Sequence of chain 1.A:
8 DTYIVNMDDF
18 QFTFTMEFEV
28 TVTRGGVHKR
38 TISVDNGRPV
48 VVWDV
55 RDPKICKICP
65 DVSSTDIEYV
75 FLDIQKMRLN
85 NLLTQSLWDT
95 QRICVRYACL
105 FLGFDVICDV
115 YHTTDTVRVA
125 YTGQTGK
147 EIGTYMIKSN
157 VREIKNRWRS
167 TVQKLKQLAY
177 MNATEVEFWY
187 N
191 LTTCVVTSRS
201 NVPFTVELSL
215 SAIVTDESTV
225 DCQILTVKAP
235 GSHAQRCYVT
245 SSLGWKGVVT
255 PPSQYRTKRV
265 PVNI

The small molecule below binds the protein below.
Small molecule (SMILES): CC(=O)N[C@H]1[C@H](O[C@H]2[C@H](O)[C@@H](NC(C)=O)CO[C@@H]2CO[C@@H]2O[C@@H](C)[C@@H](O)[C@@H](O)[C@@H]2O)O[C@H](CO)[C@@H](O)[C@@H]1O

Binding-site contacts:
Ligand atom C1 contacts residue TYR176 of chain 1.A at 4.4 Å (hydrophobic).
Ligand atom C3 contacts residue TYR176 of chain 1.A at 4.0 Å (hydrophobic).
Ligand atom O5 contacts residue ASN178 of chain 1.A at 2.3 Å (h-bond).
Ligand atom O5 contacts residue TYR176 of chain 1.A at 4.4 Å.
Ligand atom C3 contacts residue MET177 of chain 1.A at 3.6 Å (hydrophobic).
Ligand atom O3 contacts residue TRP249 of chain 1.A at 3.0 Å.
Ligand atom C5 contacts residue ASN178 of chain 1.A at 3.7 Å.
Ligand atom C2 contacts residue ASN178 of chain 1.A at 2.4 Å.
Ligand atom C4 contacts residue TYR176 of chain 1.A at 3.5 Å (hydrophobic).
Ligand atom C4 contacts residue LEU247 of chain 1.A at 4.4 Å (hydrophobic).
Ligand atom C6 contacts residue TYR176 of chain 1.A at 3.7 Å (hydrophobic).
Ligand atom C3 contacts residue ASN178 of chain 1.A at 3.8 Å.
Ligand atom C3 contacts residue TRP249 of chain 1.A at 4.0 Å (hydrophobic).
Ligand atom O2 contacts residue MET177 of chain 1.A at 3.7 Å.
Ligand atom O7 contacts residue ASN178 of chain 1.A at 3.5 Å (h-bond).
Ligand atom C7 contacts residue TYR176 of chain 1.A at 4.4 Å (hydrophobic).
Ligand atom N2 contacts residue ASN178 of chain 1.A at 2.9 Å (h-bond).
Ligand atom C4 contacts residue ASN178 of chain 1.A at 4.2 Å.
Ligand atom O7 contacts residue TYR176 of chain 1.A at 3.5 Å (h-bond).
Ligand atom O4 contacts residue TRP249 of chain 1.A at 3.6 Å.
Ligand atom C5 contacts residue TYR176 of chain 1.A at 4.1 Å (hydrophobic).
Ligand atom C4 contacts residue TRP249 of chain 1.A at 4.0 Å (hydrophobic).
Ligand atom C1 contacts residue ASN178 of chain 1.A at 1.5 Å.
Ligand atom O3 contacts residue MET177 of chain 1.A at 2.8 Å (h-bond).
Ligand atom C5 contacts residue TYR176 of chain 1.A at 3.8 Å (hydrophobic).
Ligand atom C8 contacts residue ASN178 of chain 1.A at 4.2 Å.
Ligand atom O3 contacts residue TYR176 of chain 1.A at 3.7 Å.
Ligand atom C7 contacts residue ASN178 of chain 1.A at 3.3 Å.